The protein below binds the small molecule below.
Small molecule (SMILES): O=C(O)Cc1ccccc1Nc1c(Cl)cccc1Cl

Binding-site contacts:
Ligand atom C2 contacts residue PRO252 of chain 1.A at 4.4 Å (hydrophobic).
Ligand atom C4 contacts residue GLU318 of chain 1.A at 3.5 Å.
Ligand atom N1 contacts residue GLY321 of chain 1.A at 4.1 Å.
Ligand atom C8 contacts residue GLY321 of chain 1.A at 4.4 Å.
Ligand atom CL4 contacts residue GLU318 of chain 1.A at 3.1 Å.
Ligand atom C7 contacts residue GLY321 of chain 1.A at 4.0 Å.
Ligand atom C4 contacts residue TYR319 of chain 1.A at 3.2 Å (hydrophobic).
Ligand atom O2 contacts residue THR322 of chain 1.A at 2.8 Å (h-bond).
Ligand atom C14 contacts residue THR322 of chain 1.A at 3.1 Å.
Ligand atom C6 contacts residue PRO252 of chain 1.A at 4.2 Å (hydrophobic).
Ligand atom CL2 contacts residue LEU320 of chain 1.A at 3.7 Å.
Ligand atom C3 contacts residue TYR319 of chain 1.A at 3.4 Å (hydrophobic).
Ligand atom C6 contacts residue TYR319 of chain 1.A at 3.0 Å (hydrophobic).
Ligand atom C13 contacts residue THR322 of chain 1.A at 3.9 Å.
Ligand atom N1 contacts residue TYR319 of chain 1.A at 4.2 Å.
Ligand atom CL2 contacts residue PRO252 of chain 1.A at 4.5 Å.
Ligand atom N1 contacts residue GLU318 of chain 1.A at 3.7 Å.
Ligand atom CL4 contacts residue TYR319 of chain 1.A at 4.4 Å.
Ligand atom O2 contacts residue GLU317 of chain 1.A at 4.1 Å.
Ligand atom C3 contacts residue GLU318 of chain 1.A at 3.8 Å.
Ligand atom CL2 contacts residue TYR319 of chain 1.A at 4.4 Å.
Ligand atom C13 contacts residue GLY321 of chain 1.A at 3.1 Å.
Ligand atom O1 contacts residue MAN5 of chain 1.C at 3.9 Å.
Ligand atom C1 contacts residue TYR319 of chain 1.A at 3.0 Å (hydrophobic).
Ligand atom C2 contacts residue TYR319 of chain 1.A at 3.2 Å (hydrophobic).
Ligand atom C2 contacts residue LEU320 of chain 1.A at 4.2 Å (hydrophobic).
Ligand atom C1 contacts residue PRO252 of chain 1.A at 3.6 Å (hydrophobic).
Ligand atom C5 contacts residue TYR319 of chain 1.A at 3.0 Å (hydrophobic).
Ligand atom O1 contacts residue THR322 of chain 1.A at 3.4 Å (h-bond).
Ligand atom O2 contacts residue GLU318 of chain 1.A at 4.3 Å.
Ligand atom C5 contacts residue GLU318 of chain 1.A at 4.2 Å.
Ligand atom C13 contacts residue GLU318 of chain 1.A at 4.0 Å.
Ligand atom O1 contacts residue GLY321 of chain 1.A at 4.4 Å.
Ligand atom O2 contacts residue GLY321 of chain 1.A at 3.3 Å.
Ligand atom C14 contacts residue GLY321 of chain 1.A at 3.5 Å.

Sequence of chain 1.A:
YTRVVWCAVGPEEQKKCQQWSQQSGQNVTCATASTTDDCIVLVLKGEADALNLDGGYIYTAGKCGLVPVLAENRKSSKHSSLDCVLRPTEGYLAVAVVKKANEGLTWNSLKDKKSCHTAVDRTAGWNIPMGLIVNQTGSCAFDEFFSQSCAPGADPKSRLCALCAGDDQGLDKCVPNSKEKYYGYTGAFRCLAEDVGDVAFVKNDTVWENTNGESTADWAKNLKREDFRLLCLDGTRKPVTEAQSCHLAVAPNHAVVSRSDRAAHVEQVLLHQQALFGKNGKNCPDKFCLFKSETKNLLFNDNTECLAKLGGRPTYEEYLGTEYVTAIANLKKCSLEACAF